Binding-site contacts:
Ligand atom C08 contacts residue ILE241 of chain 3.B at 3.2 Å (hydrophobic).
Ligand atom O02 contacts residue MET262 of chain 3.B at 3.4 Å (h-bond).
Ligand atom C22 contacts residue MET262 of chain 3.B at 3.5 Å (hydrophobic).
Ligand atom C12 contacts residue 1IR1 of chain 3.J at 1.0 Å.
Ligand atom C01 contacts residue 1IR1 of chain 3.J at 0.6 Å.
Ligand atom C22 contacts residue PRO261 of chain 3.B at 3.4 Å (hydrophobic).
Ligand atom C23 contacts residue MET262 of chain 3.B at 3.5 Å (hydrophobic).
Ligand atom C07 contacts residue ILE241 of chain 3.B at 3.5 Å (hydrophobic).
Ligand atom C22 contacts residue 1IR1 of chain 3.J at 0.1 Å.
Ligand atom N16 contacts residue GLY274 of chain 3.B at 3.5 Å (h-bond).
Ligand atom C14 contacts residue 1IR1 of chain 3.J at 0.2 Å.
Ligand atom C06 contacts residue 1IR1 of chain 3.J at 0.3 Å.
Ligand atom C13 contacts residue 1IR1 of chain 3.J at 0.2 Å.
Ligand atom S25 contacts residue 1IR1 of chain 3.J at 0.1 Å (h-bond).
Ligand atom C15 contacts residue GLN275 of chain 3.B at 3.5 Å.
Ligand atom C19 contacts residue 1IR1 of chain 3.J at 0.1 Å.
Ligand atom C20 contacts residue 1IR1 of chain 3.J at 0.1 Å.
Ligand atom C14 contacts residue TYR242 of chain 3.B at 3.3 Å (hydrophobic).
Ligand atom N09 contacts residue 1IR1 of chain 3.J at 0.4 Å (h-bond).
Ligand atom N04 contacts residue 1IR1 of chain 3.J at 0.3 Å (h-bond).
Ligand atom O02 contacts residue 1IR1 of chain 3.J at 0.6 Å (h-bond).
Ligand atom C07 contacts residue 1IR1 of chain 3.J at 0.4 Å.
Ligand atom C17 contacts residue GLY274 of chain 3.B at 3.5 Å.
Ligand atom N16 contacts residue 1IR1 of chain 3.J at 0.2 Å (h-bond).
Ligand atom N11 contacts residue 1IR1 of chain 3.J at 0.5 Å (h-bond).
Ligand atom C24 contacts residue 1IR1 of chain 3.J at 0.0 Å.
Ligand atom C03 contacts residue 1IR1 of chain 3.J at 0.4 Å.
Ligand atom C21 contacts residue 1IR1 of chain 3.J at 0.1 Å.
Ligand atom C17 contacts residue 1IR1 of chain 3.J at 0.1 Å.
Ligand atom C10 contacts residue 1IR1 of chain 3.J at 0.3 Å.
Ligand atom C14 contacts residue GLN275 of chain 3.B at 3.4 Å.
Ligand atom C05 contacts residue 1IR1 of chain 3.J at 0.1 Å.
Ligand atom N18 contacts residue TYR242 of chain 3.B at 2.8 Å (h-bond).
Ligand atom C15 contacts residue 1IR1 of chain 3.J at 0.3 Å.
Ligand atom C24 contacts residue GLY274 of chain 3.B at 3.5 Å.
Ligand atom C03 contacts residue PHE278 of chain 3.B at 3.6 Å (hydrophobic).
Ligand atom C08 contacts residue 1IR1 of chain 3.J at 0.5 Å.
Ligand atom S25 contacts residue GLY274 of chain 3.B at 3.5 Å.
Ligand atom C23 contacts residue 1IR1 of chain 3.J at 0.1 Å.
Ligand atom N18 contacts residue 1IR1 of chain 3.J at 0.1 Å (h-bond).

Sequence of chain 3.B:
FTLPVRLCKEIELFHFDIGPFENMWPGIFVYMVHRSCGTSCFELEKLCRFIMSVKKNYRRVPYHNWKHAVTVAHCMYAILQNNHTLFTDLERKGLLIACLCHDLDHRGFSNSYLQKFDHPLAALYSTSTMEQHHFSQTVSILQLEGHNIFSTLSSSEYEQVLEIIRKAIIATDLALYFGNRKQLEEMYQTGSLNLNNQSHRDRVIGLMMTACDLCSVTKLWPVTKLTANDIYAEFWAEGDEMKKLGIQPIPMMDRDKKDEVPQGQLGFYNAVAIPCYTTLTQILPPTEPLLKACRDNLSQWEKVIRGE

A small-molecule ligand and the protein it binds are described below.
Small molecule (SMILES): COc1nc2cccnc2n1C1CC(Nc2nc3ccccc3s2)C1